The small molecule below binds the protein below.
Small molecule (SMILES): CC(=O)N[C@@H]1[C@@H](O)[C@H](O)[C@@H](CO)O[C@H]1O

Sequence of chain 1.D:
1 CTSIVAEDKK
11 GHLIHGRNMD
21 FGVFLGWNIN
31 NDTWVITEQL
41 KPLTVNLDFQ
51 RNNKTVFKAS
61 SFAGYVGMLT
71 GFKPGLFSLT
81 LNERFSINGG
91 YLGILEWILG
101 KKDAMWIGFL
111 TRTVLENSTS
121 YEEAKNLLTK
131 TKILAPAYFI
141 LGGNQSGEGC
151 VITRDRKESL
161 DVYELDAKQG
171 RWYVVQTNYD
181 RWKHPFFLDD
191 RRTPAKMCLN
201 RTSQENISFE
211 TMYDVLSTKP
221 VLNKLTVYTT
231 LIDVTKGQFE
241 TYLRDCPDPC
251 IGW

Binding-site contacts:
Ligand atom C8 contacts residue THR193 of chain 1.D at 3.5 Å.
Ligand atom O7 contacts residue ASN200 of chain 1.D at 3.3 Å (h-bond).
Ligand atom N2 contacts residue ASN200 of chain 1.D at 3.0 Å (h-bond).
Ligand atom C1 contacts residue ASN200 of chain 1.D at 1.5 Å.
Ligand atom C1 contacts residue TYR173 of chain 1.D at 4.0 Å (hydrophobic).
Ligand atom O5 contacts residue ASN200 of chain 1.D at 2.5 Å (h-bond).
Ligand atom C3 contacts residue ASN200 of chain 1.D at 3.8 Å.
Ligand atom C2 contacts residue ASN200 of chain 1.D at 2.4 Å.
Ligand atom N2 contacts residue LYS196 of chain 1.D at 4.4 Å.
Ligand atom O7 contacts residue MET197 of chain 1.D at 3.9 Å.
Ligand atom C5 contacts residue ASN200 of chain 1.D at 3.7 Å.
Ligand atom C8 contacts residue MET197 of chain 1.D at 3.2 Å (hydrophobic).
Ligand atom C7 contacts residue LYS196 of chain 1.D at 4.2 Å.
Ligand atom O7 contacts residue LYS196 of chain 1.D at 4.5 Å.
Ligand atom C7 contacts residue ASN200 of chain 1.D at 3.4 Å.
Ligand atom C7 contacts residue MET197 of chain 1.D at 3.9 Å (hydrophobic).
Ligand atom C4 contacts residue ASN200 of chain 1.D at 4.2 Å.
Ligand atom C8 contacts residue LYS196 of chain 1.D at 3.7 Å.